This small molecule binds to this protein.
Small molecule (SMILES): CC(=O)N[C@H]1[C@H](O[C@H]2[C@H](O)[C@@H](NC(C)=O)CO[C@@H]2CO)O[C@H](CO)[C@@H](O)[C@@H]1O

Binding-site contacts:
Ligand atom O7 contacts residue ARG444 of chain 1.C at 4.0 Å.
Ligand atom C1 contacts residue HIS331 of chain 1.C at 4.2 Å.
Ligand atom C3 contacts residue HIS331 of chain 1.C at 3.7 Å.
Ligand atom C4 contacts residue ASN333 of chain 1.C at 4.2 Å.
Ligand atom C5 contacts residue ASN333 of chain 1.C at 3.7 Å.
Ligand atom O5 contacts residue ASN333 of chain 1.C at 2.4 Å (h-bond).
Ligand atom O7 contacts residue ASN333 of chain 1.C at 3.0 Å (h-bond).
Ligand atom O7 contacts residue ASN297 of chain 1.C at 4.0 Å.
Ligand atom C8 contacts residue HIS331 of chain 1.C at 3.7 Å.
Ligand atom C2 contacts residue ASN333 of chain 1.C at 2.4 Å.
Ligand atom C8 contacts residue THR299 of chain 1.C at 3.7 Å.
Ligand atom C7 contacts residue ASN333 of chain 1.C at 3.1 Å.
Ligand atom C8 contacts residue ASN333 of chain 1.C at 4.2 Å.
Ligand atom C7 contacts residue ARG444 of chain 1.C at 4.0 Å.
Ligand atom C7 contacts residue HIS331 of chain 1.C at 3.8 Å.
Ligand atom O3 contacts residue HIS331 of chain 1.C at 4.0 Å.
Ligand atom C1 contacts residue THR415 of chain 1.C at 4.2 Å.
Ligand atom N2 contacts residue HIS331 of chain 1.C at 3.0 Å (h-bond).
Ligand atom C8 contacts residue ASN297 of chain 1.C at 3.2 Å.
Ligand atom O5 contacts residue SER413 of chain 1.C at 4.1 Å.
Ligand atom N2 contacts residue ASN333 of chain 1.C at 2.9 Å (h-bond).
Ligand atom C7 contacts residue ASN297 of chain 1.C at 4.1 Å.
Ligand atom C2 contacts residue HIS331 of chain 1.C at 3.9 Å.
Ligand atom C3 contacts residue ASN333 of chain 1.C at 3.7 Å.
Ligand atom C1 contacts residue ASN333 of chain 1.C at 1.5 Å.
Ligand atom C8 contacts residue ARG444 of chain 1.C at 3.8 Å.
Ligand atom C8 contacts residue CYS298 of chain 1.C at 4.4 Å (hydrophobic).

Sequence of chain 1.C:
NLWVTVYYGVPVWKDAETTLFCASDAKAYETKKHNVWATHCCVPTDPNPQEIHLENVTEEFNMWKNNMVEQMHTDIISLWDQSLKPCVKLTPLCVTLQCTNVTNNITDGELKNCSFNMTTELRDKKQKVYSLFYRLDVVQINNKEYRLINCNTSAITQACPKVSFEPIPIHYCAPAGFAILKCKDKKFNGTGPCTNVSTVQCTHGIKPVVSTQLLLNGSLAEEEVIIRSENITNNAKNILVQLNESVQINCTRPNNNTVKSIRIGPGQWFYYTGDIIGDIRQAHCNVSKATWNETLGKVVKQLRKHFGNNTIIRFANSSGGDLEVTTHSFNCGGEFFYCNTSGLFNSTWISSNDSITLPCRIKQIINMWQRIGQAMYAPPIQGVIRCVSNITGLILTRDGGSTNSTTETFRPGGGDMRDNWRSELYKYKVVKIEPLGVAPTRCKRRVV